Sequence of chain 1.A:
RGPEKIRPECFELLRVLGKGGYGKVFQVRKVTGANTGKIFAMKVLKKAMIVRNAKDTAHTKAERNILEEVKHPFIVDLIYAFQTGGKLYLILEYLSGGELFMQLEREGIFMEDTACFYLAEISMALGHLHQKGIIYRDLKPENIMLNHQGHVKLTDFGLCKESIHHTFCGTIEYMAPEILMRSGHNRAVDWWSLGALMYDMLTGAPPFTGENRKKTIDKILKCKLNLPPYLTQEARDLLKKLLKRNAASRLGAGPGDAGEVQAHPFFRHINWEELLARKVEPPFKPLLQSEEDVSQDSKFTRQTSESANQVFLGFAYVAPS

Binding-site contacts:
Ligand atom C5 contacts residue ALA50 of chain 1.A at 3.6 Å (hydrophobic).
Ligand atom CAA contacts residue VAL34 of chain 1.A at 3.8 Å (hydrophobic).
Ligand atom C2 contacts residue MET154 of chain 1.A at 3.7 Å (hydrophobic).
Ligand atom N3 contacts residue LEU26 of chain 1.A at 3.8 Å.
Ligand atom N3 contacts residue MET154 of chain 1.A at 3.5 Å.
Ligand atom CAA contacts residue LEU101 of chain 1.A at 3.8 Å (hydrophobic).
Ligand atom FAB contacts residue LYS33 of chain 1.A at 3.6 Å.
Ligand atom FAC contacts residue TYR31 of chain 1.A at 3.3 Å.
Ligand atom CAF contacts residue LYS28 of chain 1.A at 3.5 Å.
Ligand atom FAB contacts residue TYR31 of chain 1.A at 3.8 Å.
Ligand atom CAE contacts residue GLY32 of chain 1.A at 3.3 Å.
Ligand atom C2 contacts residue LEU104 of chain 1.A at 3.7 Å (hydrophobic).
Ligand atom N1 contacts residue TYR103 of chain 1.A at 3.6 Å.
Ligand atom CAF contacts residue VAL34 of chain 1.A at 3.8 Å (hydrophobic).
Ligand atom CAV contacts residue LYS170 of chain 1.A at 3.7 Å.
Ligand atom CAX contacts residue LYS170 of chain 1.A at 3.5 Å.
Ligand atom FAB contacts residue LEU54 of chain 1.A at 3.3 Å.
Ligand atom CAI contacts residue LYS52 of chain 1.A at 3.6 Å.
Ligand atom C2 contacts residue LEU26 of chain 1.A at 3.6 Å (hydrophobic).
Ligand atom FAC contacts residue CYS169 of chain 1.A at 3.2 Å.
Ligand atom FAC contacts residue GLY32 of chain 1.A at 3.4 Å.
Ligand atom C6 contacts residue ALA50 of chain 1.A at 3.1 Å (hydrophobic).
Ligand atom CAY contacts residue LYS170 of chain 1.A at 3.7 Å.
Ligand atom CAA contacts residue ALA50 of chain 1.A at 3.8 Å (hydrophobic).
Ligand atom NAR contacts residue LYS170 of chain 1.A at 3.5 Å.
Ligand atom CAF contacts residue GLY29 of chain 1.A at 3.4 Å.
Ligand atom FAB contacts residue GLY32 of chain 1.A at 3.2 Å.
Ligand atom NAR contacts residue ASP165 of chain 1.A at 3.1 Å (salt-bridge).
Ligand atom C2 contacts residue TYR103 of chain 1.A at 3.7 Å (hydrophobic).
Ligand atom N1 contacts residue ALA50 of chain 1.A at 3.5 Å.
Ligand atom CAF contacts residue GLY27 of chain 1.A at 3.7 Å.
Ligand atom N1 contacts residue LEU104 of chain 1.A at 2.9 Å (h-bond).
Ligand atom C6 contacts residue GLU102 of chain 1.A at 3.2 Å.
Ligand atom C6 contacts residue LEU104 of chain 1.A at 3.7 Å (hydrophobic).
Ligand atom FAD contacts residue LYS52 of chain 1.A at 3.4 Å.
Ligand atom CAN contacts residue VAL34 of chain 1.A at 3.8 Å (hydrophobic).
Ligand atom CAE contacts residue GLY29 of chain 1.A at 3.2 Å.
Ligand atom FAD contacts residue LEU54 of chain 1.A at 3.3 Å.
Ligand atom N1 contacts residue GLU102 of chain 1.A at 3.6 Å.
Ligand atom CAY contacts residue VAL34 of chain 1.A at 3.6 Å (hydrophobic).

A protein and the small-molecule ligand that binds it are described below.
Small molecule (SMILES): CCc1cncnc1N1CCN(Cc2nc3cc(C(F)(F)F)ccc3[nH]2)CC1